Sequence of chain 1.A:
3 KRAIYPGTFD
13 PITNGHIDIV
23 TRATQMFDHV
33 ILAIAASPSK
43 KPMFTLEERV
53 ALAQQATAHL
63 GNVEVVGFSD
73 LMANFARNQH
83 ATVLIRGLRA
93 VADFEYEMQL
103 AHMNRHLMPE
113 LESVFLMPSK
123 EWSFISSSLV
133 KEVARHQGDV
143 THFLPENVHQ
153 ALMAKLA

Binding-site contacts:
Ligand atom C8 contacts residue THR10 of chain 2.A at 3.8 Å.
Ligand atom C20 contacts residue ASN106 of chain 2.A at 3.5 Å.
Ligand atom C1 contacts residue LEU102 of chain 2.A at 3.7 Å (hydrophobic).
Ligand atom C9 contacts residue SER39 of chain 2.A at 3.6 Å.
Ligand atom O1 contacts residue MET74 of chain 2.A at 3.7 Å.
Ligand atom C contacts residue ASN106 of chain 2.A at 3.6 Å.
Ligand atom N1 contacts residue ALA38 of chain 2.A at 3.4 Å (h-bond).
Ligand atom C15 contacts residue PHE70 of chain 2.A at 3.7 Å (hydrophobic).
Ligand atom N6 contacts residue LEU73 of chain 2.A at 3.6 Å.
Ligand atom N2 contacts residue HIS138 of chain 1.A at 3.8 Å.
Ligand atom C13 contacts residue ASP72 of chain 2.A at 3.7 Å.
Ligand atom C2 contacts residue MET74 of chain 2.A at 3.8 Å (hydrophobic).
Ligand atom O3 contacts residue GLU134 of chain 1.A at 3.4 Å.
Ligand atom C14 contacts residue PHE70 of chain 2.A at 3.7 Å (hydrophobic).
Ligand atom C20 contacts residue MET105 of chain 2.A at 3.7 Å (hydrophobic).
Ligand atom N1 contacts residue SER39 of chain 2.A at 2.9 Å (h-bond).
Ligand atom C15 contacts residue SER71 of chain 2.A at 3.6 Å.
Ligand atom C6 contacts residue ARG88 of chain 2.A at 3.8 Å.
Ligand atom C7 contacts residue ALA37 of chain 2.A at 3.4 Å (hydrophobic).
Ligand atom O contacts residue ARG88 of chain 2.A at 3.7 Å.
Ligand atom C1 contacts residue MET74 of chain 2.A at 3.7 Å (hydrophobic).
Ligand atom C18 contacts residue LEU102 of chain 2.A at 3.6 Å (hydrophobic).
Ligand atom C8 contacts residue ALA37 of chain 2.A at 3.6 Å (hydrophobic).
Ligand atom C13 contacts residue HIS138 of chain 1.A at 3.6 Å.
Ligand atom C15 contacts residue SER39 of chain 2.A at 3.9 Å.
Ligand atom C14 contacts residue ASP72 of chain 2.A at 3.2 Å.
Ligand atom O1 contacts residue ASN106 of chain 2.A at 3.0 Å (h-bond).
Ligand atom C15 contacts residue HIS138 of chain 1.A at 3.8 Å.
Ligand atom O1 contacts residue LEU102 of chain 2.A at 3.7 Å.
Ligand atom N1 contacts residue SO41 of chain 2.D at 3.3 Å (h-bond).
Ligand atom C5 contacts residue ARG88 of chain 2.A at 3.5 Å.
Ligand atom C12 contacts residue ALA37 of chain 2.A at 3.5 Å (hydrophobic).
Ligand atom N2 contacts residue ASP72 of chain 2.A at 3.0 Å (salt-bridge).
Ligand atom C14 contacts residue SER71 of chain 2.A at 3.4 Å.
Ligand atom N5 contacts residue LEU73 of chain 2.A at 3.7 Å.
Ligand atom C contacts residue LEU86 of chain 2.A at 3.5 Å (hydrophobic).
Ligand atom N6 contacts residue MET74 of chain 2.A at 2.9 Å (h-bond).
Ligand atom C11 contacts residue ALA37 of chain 2.A at 3.8 Å (hydrophobic).
Ligand atom N contacts residue MET74 of chain 2.A at 3.8 Å.
Ligand atom C contacts residue ARG88 of chain 2.A at 3.8 Å.

Sequence of chain 2.A:
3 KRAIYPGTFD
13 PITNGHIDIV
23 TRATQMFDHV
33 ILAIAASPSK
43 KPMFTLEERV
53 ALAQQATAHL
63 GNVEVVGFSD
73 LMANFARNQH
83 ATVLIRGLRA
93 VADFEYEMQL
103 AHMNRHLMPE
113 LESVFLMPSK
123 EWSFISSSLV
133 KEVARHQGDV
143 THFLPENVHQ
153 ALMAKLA

The protein below binds the small molecule below.
Small molecule (SMILES): COC(=O)N1CCC(Oc2cccc([C@@H](CC#N)Nc3nc4n(n3)C(=O)CC(C)=N4)c2)CC1